Sequence of chain 23.E:
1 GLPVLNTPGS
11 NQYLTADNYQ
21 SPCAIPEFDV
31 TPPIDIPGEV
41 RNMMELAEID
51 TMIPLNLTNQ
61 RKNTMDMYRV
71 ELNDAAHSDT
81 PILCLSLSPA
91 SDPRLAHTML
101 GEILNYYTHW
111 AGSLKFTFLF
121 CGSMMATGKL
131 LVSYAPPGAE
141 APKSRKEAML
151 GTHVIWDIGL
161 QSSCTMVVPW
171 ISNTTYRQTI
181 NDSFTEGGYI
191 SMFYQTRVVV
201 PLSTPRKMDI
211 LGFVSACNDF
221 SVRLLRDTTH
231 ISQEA

This protein binds this small molecule.
Small molecule (SMILES): COc1ccc(OCc2ccc(COc3c(Cl)cccc3Cl)cc2)c(Cl)c1

Sequence of chain 24.B:
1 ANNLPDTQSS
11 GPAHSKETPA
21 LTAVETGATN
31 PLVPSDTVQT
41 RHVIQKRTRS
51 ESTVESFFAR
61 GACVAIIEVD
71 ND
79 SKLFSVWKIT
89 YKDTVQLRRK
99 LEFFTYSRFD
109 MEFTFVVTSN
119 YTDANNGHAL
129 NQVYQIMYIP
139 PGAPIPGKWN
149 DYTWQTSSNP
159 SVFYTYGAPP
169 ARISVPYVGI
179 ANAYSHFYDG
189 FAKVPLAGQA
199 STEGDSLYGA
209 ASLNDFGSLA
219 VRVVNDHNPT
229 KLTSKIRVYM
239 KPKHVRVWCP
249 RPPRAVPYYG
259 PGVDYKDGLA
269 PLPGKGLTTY

Binding-site contacts:
Ligand atom C10 contacts residue TYR136 of chain 24.B at 3.5 Å (hydrophobic).
Ligand atom O1 contacts residue MET109 of chain 24.B at 3.7 Å.
Ligand atom C16 contacts residue ALA24 of chain 23.E at 3.8 Å (hydrophobic).
Ligand atom C6 contacts residue TYR89 of chain 24.B at 3.7 Å (hydrophobic).
Ligand atom C21 contacts residue HIS184 of chain 24.B at 3.6 Å.
Ligand atom C11 contacts residue ILE87 of chain 24.B at 3.8 Å (hydrophobic).
Ligand atom C13 contacts residue PHE111 of chain 24.B at 3.7 Å (hydrophobic).
Ligand atom CL2 contacts residue ALA24 of chain 23.E at 3.5 Å.
Ligand atom C17 contacts residue ALA24 of chain 23.E at 3.7 Å (hydrophobic).
Ligand atom C20 contacts residue LEU217 of chain 24.B at 3.8 Å (hydrophobic).
Ligand atom C3 contacts residue MET109 of chain 24.B at 3.7 Å (hydrophobic).
Ligand atom C9 contacts residue PHE214 of chain 24.B at 3.7 Å (hydrophobic).
Ligand atom C1 contacts residue TYR182 of chain 24.B at 3.8 Å (hydrophobic).
Ligand atom C20 contacts residue ILE171 of chain 24.B at 3.8 Å (hydrophobic).
Ligand atom C7 contacts residue PHE214 of chain 24.B at 3.5 Å (hydrophobic).
Ligand atom C12 contacts residue ILE87 of chain 24.B at 3.8 Å (hydrophobic).
Ligand atom C13 contacts residue MET109 of chain 24.B at 3.4 Å (hydrophobic).
Ligand atom CL3 contacts residue PHE111 of chain 24.B at 3.8 Å.
Ligand atom O1 contacts residue PHE214 of chain 24.B at 3.8 Å.
Ligand atom C21 contacts residue SER105 of chain 24.B at 3.8 Å.
Ligand atom O3 contacts residue TYR89 of chain 24.B at 3.6 Å.
Ligand atom O3 contacts residue PHE107 of chain 24.B at 3.6 Å.
Ligand atom C2 contacts residue PHE214 of chain 24.B at 3.6 Å (hydrophobic).
Ligand atom C7 contacts residue MET109 of chain 24.B at 3.3 Å (hydrophobic).
Ligand atom CL2 contacts residue ILE25 of chain 23.E at 3.4 Å.
Ligand atom C21 contacts residue TYR182 of chain 24.B at 3.8 Å (hydrophobic).
Ligand atom C4 contacts residue MET109 of chain 24.B at 3.8 Å (hydrophobic).
Ligand atom C16 contacts residue TYR136 of chain 24.B at 3.8 Å (hydrophobic).
Ligand atom O2 contacts residue VAL173 of chain 24.B at 3.4 Å.
Ligand atom O1 contacts residue ILE87 of chain 24.B at 3.7 Å.
Ligand atom C5 contacts residue TYR89 of chain 24.B at 3.5 Å (hydrophobic).
Ligand atom CL2 contacts residue TYR136 of chain 24.B at 3.6 Å.
Ligand atom C14 contacts residue TYR136 of chain 24.B at 3.5 Å (hydrophobic).
Ligand atom C13 contacts residue ILE87 of chain 24.B at 3.7 Å (hydrophobic).
Ligand atom C8 contacts residue MET109 of chain 24.B at 3.4 Å (hydrophobic).
Ligand atom CL3 contacts residue LEU217 of chain 24.B at 3.8 Å.
Ligand atom C17 contacts residue TYR136 of chain 24.B at 3.7 Å (hydrophobic).
Ligand atom C12 contacts residue PHE111 of chain 24.B at 3.8 Å (hydrophobic).
Ligand atom C19 contacts residue LEU217 of chain 24.B at 3.8 Å (hydrophobic).
Ligand atom C9 contacts residue VAL176 of chain 24.B at 3.6 Å (hydrophobic).